Binding-site contacts:
Ligand atom C23 contacts residue PHE337 of chain 1.G at 3.5 Å (hydrophobic).
Ligand atom O4 contacts residue VAL161 of chain 1.G at 3.2 Å.
Ligand atom C26 contacts residue MET145 of chain 1.G at 3.8 Å (hydrophobic).
Ligand atom C24 contacts residue PHE298 of chain 1.G at 3.6 Å (hydrophobic).
Ligand atom C22 contacts residue PHE298 of chain 1.G at 3.6 Å (hydrophobic).
Ligand atom O1 contacts residue ILE162 of chain 1.G at 3.6 Å.
Ligand atom C4A contacts residue PRO294 of chain 1.G at 3.6 Å (hydrophobic).
Ligand atom O4 contacts residue HIS152 of chain 1.L at 3.0 Å (h-bond).
Ligand atom C8A contacts residue PRO294 of chain 1.G at 3.5 Å (hydrophobic).
Ligand atom C8A contacts residue ILE162 of chain 1.G at 3.6 Å (hydrophobic).
Ligand atom C4 contacts residue TYR302 of chain 1.G at 3.7 Å (hydrophobic).
Ligand atom C18 contacts residue PHE144 of chain 1.G at 3.8 Å (hydrophobic).
Ligand atom C24 contacts residue PHE144 of chain 1.G at 3.7 Å (hydrophobic).
Ligand atom O8 contacts residue PRO294 of chain 1.G at 3.8 Å.
Ligand atom O7 contacts residue GLY158 of chain 1.G at 3.4 Å.
Ligand atom C7M contacts residue ILE292 of chain 1.G at 3.6 Å (hydrophobic).
Ligand atom O4 contacts residue TYR302 of chain 1.G at 3.5 Å.
Ligand atom C8 contacts residue GLU295 of chain 1.G at 3.9 Å.
Ligand atom O8 contacts residue PHE298 of chain 1.G at 3.6 Å.
Ligand atom O5 contacts residue VAL161 of chain 1.G at 3.4 Å.
Ligand atom C7 contacts residue GLY158 of chain 1.G at 3.6 Å.
Ligand atom O5 contacts residue HIS152 of chain 1.L at 3.7 Å.
Ligand atom C4 contacts residue VAL161 of chain 1.G at 3.6 Å (hydrophobic).
Ligand atom C21 contacts residue PHE194 of chain 1.G at 3.5 Å (hydrophobic).
Ligand atom C7M contacts residue VAL293 of chain 1.G at 3.3 Å (hydrophobic).
Ligand atom O7 contacts residue GLU295 of chain 1.G at 3.6 Å.
Ligand atom C5M contacts residue TYR302 of chain 1.G at 3.8 Å (hydrophobic).
Ligand atom C8 contacts residue ILE162 of chain 1.G at 3.7 Å (hydrophobic).
Ligand atom C24 contacts residue MET140 of chain 1.G at 3.8 Å (hydrophobic).
Ligand atom C17 contacts residue PHE144 of chain 1.G at 3.8 Å (hydrophobic).
Ligand atom C5M contacts residue CYS151 of chain 1.L at 3.9 Å (hydrophobic).
Ligand atom C8 contacts residue PRO294 of chain 1.G at 3.5 Å (hydrophobic).
Ligand atom O14 contacts residue MET140 of chain 1.G at 3.8 Å.
Ligand atom O8 contacts residue GLU295 of chain 1.G at 2.9 Å (salt-bridge).
Ligand atom C4A contacts residue VAL161 of chain 1.G at 3.8 Å (hydrophobic).
Ligand atom C6 contacts residue GLY158 of chain 1.G at 3.8 Å.
Ligand atom C5 contacts residue VAL161 of chain 1.G at 3.7 Å (hydrophobic).
Ligand atom C5 contacts residue PRO294 of chain 1.G at 3.8 Å (hydrophobic).
Ligand atom O8 contacts residue ILE162 of chain 1.G at 3.8 Å.
Ligand atom C16 contacts residue ILE162 of chain 1.G at 3.5 Å (hydrophobic).

Sequence of chain 1.L:
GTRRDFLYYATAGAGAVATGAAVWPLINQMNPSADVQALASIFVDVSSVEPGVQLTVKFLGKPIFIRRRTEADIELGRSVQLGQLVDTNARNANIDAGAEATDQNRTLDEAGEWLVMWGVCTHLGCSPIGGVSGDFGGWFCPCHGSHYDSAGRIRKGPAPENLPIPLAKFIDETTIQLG

The small molecule below binds the protein below.
Small molecule (SMILES): C/C=C(C)/C=C/C=C[C@H](OC)[C@@H](C)[C@@H](OC)[C@@H](C)CCc1oc2c(O)c(OC)cc(OC)c2c(=O)c1C

Sequence of chain 1.G:
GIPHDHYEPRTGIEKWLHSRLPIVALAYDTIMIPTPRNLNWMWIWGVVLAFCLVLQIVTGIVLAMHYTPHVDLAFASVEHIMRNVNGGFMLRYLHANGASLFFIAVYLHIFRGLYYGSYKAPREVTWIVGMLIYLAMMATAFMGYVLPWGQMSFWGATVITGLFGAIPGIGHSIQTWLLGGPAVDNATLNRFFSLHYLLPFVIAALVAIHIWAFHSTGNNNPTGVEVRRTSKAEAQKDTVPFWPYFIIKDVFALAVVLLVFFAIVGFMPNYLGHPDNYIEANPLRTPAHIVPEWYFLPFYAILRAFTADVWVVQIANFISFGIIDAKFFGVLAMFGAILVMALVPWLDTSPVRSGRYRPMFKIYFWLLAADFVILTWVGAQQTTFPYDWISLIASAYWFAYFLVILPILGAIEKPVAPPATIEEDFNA